Binding-site contacts:
Ligand atom C3 contacts residue HIS334 of chain 1.A at 3.9 Å.
Ligand atom C2 contacts residue ASN336 of chain 1.A at 2.3 Å.
Ligand atom O3 contacts residue HIS334 of chain 1.A at 4.3 Å.
Ligand atom C1 contacts residue THR418 of chain 1.A at 4.3 Å.
Ligand atom C7 contacts residue HIS334 of chain 1.A at 4.0 Å.
Ligand atom C4 contacts residue ASN336 of chain 1.A at 4.1 Å.
Ligand atom C1 contacts residue ASN336 of chain 1.A at 1.4 Å.
Ligand atom C8 contacts residue ASN300 of chain 1.A at 3.3 Å.
Ligand atom O5 contacts residue THR418 of chain 1.A at 4.3 Å.
Ligand atom C7 contacts residue ARG447 of chain 1.A at 4.3 Å.
Ligand atom C2 contacts residue HIS334 of chain 1.A at 3.9 Å.
Ligand atom N2 contacts residue HIS334 of chain 1.A at 3.1 Å (h-bond).
Ligand atom C3 contacts residue ASN336 of chain 1.A at 3.6 Å.
Ligand atom N2 contacts residue ASN336 of chain 1.A at 2.8 Å (h-bond).
Ligand atom C8 contacts residue ARG447 of chain 1.A at 4.0 Å.
Ligand atom O7 contacts residue ASN300 of chain 1.A at 4.3 Å.
Ligand atom O7 contacts residue ASN336 of chain 1.A at 3.4 Å (h-bond).
Ligand atom C8 contacts residue ASN336 of chain 1.A at 4.3 Å.
Ligand atom C7 contacts residue ASN336 of chain 1.A at 3.2 Å.
Ligand atom C8 contacts residue CYS301 of chain 1.A at 4.4 Å (hydrophobic).
Ligand atom C8 contacts residue HIS334 of chain 1.A at 4.0 Å.
Ligand atom O7 contacts residue ARG447 of chain 1.A at 4.0 Å.
Ligand atom O5 contacts residue ASN336 of chain 1.A at 2.4 Å (h-bond).
Ligand atom C7 contacts residue ASN300 of chain 1.A at 4.3 Å.
Ligand atom C5 contacts residue ASN336 of chain 1.A at 3.7 Å.
Ligand atom C1 contacts residue HIS334 of chain 1.A at 4.2 Å.
Ligand atom C8 contacts residue THR302 of chain 1.A at 3.6 Å.

A small-molecule ligand and the protein it binds are described below.
Small molecule (SMILES): CC(=O)N[C@@H]1[C@@H](O)[C@H](O)[C@@H](CO)O[C@H]1O

Sequence of chain 1.A:
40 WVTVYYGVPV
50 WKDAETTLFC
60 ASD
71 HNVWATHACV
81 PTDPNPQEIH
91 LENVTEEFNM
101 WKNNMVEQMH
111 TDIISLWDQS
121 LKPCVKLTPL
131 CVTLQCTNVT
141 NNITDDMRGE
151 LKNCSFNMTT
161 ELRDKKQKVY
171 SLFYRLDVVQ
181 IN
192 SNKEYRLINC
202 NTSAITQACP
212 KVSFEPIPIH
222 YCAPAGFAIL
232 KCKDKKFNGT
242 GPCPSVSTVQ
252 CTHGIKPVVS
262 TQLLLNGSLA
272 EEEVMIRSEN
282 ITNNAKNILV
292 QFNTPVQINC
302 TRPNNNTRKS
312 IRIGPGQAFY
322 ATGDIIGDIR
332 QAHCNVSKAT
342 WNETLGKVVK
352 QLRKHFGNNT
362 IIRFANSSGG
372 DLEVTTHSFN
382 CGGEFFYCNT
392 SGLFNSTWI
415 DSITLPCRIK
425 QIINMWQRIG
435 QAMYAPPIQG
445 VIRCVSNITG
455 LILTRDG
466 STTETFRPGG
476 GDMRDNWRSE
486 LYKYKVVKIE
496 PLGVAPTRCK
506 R